The small molecule below binds the protein below.
Small molecule (SMILES): CCN1CCC[C@@H]1CNC(=O)c1cc([N+](=O)[O-])c(N(C)C)cc1OC

Binding-site contacts:
Ligand atom C18 contacts residue TYR337 of chain 1.A at 3.4 Å (hydrophobic).
Ligand atom N7 contacts residue PHE295 of chain 1.A at 3.2 Å (h-bond).
Ligand atom O8 contacts residue PHE295 of chain 1.A at 2.6 Å (h-bond).
Ligand atom N10 contacts residue TRP286 of chain 1.A at 3.4 Å.
Ligand atom C11 contacts residue TRP286 of chain 1.A at 3.8 Å (hydrophobic).
Ligand atom N7 contacts residue ILE294 of chain 1.A at 3.8 Å.
Ligand atom C13 contacts residue GLY121 of chain 1.A at 3.9 Å.
Ligand atom C18 contacts residue TYR341 of chain 1.A at 3.7 Å (hydrophobic).
Ligand atom C15 contacts residue TYR124 of chain 1.A at 3.6 Å (hydrophobic).
Ligand atom C3 contacts residue TYR341 of chain 1.A at 3.4 Å (hydrophobic).
Ligand atom C11 contacts residue SER293 of chain 1.A at 3.7 Å.
Ligand atom O9 contacts residue ILE294 of chain 1.A at 3.4 Å.
Ligand atom C10 contacts residue TYR124 of chain 1.A at 3.3 Å (hydrophobic).
Ligand atom C2 contacts residue TYR341 of chain 1.A at 3.7 Å (hydrophobic).
Ligand atom C14 contacts residue TYR124 of chain 1.A at 3.8 Å (hydrophobic).
Ligand atom C4 contacts residue TYR341 of chain 1.A at 3.7 Å (hydrophobic).
Ligand atom C4 contacts residue TRP286 of chain 1.A at 3.8 Å (hydrophobic).
Ligand atom C2 contacts residue TYR124 of chain 1.A at 3.6 Å (hydrophobic).
Ligand atom C14 contacts residue TYR72 of chain 1.A at 3.5 Å (hydrophobic).
Ligand atom O16 contacts residue PHE338 of chain 1.A at 3.7 Å.
Ligand atom N17 contacts residue TYR124 of chain 1.A at 3.6 Å (h-bond).
Ligand atom O13 contacts residue TYR124 of chain 1.A at 3.2 Å (h-bond).
Ligand atom O9 contacts residue PHE295 of chain 1.A at 3.0 Å (h-bond).
Ligand atom N17 contacts residue TYR341 of chain 1.A at 3.4 Å.
Ligand atom O13 contacts residue ASP74 of chain 1.A at 3.6 Å (salt-bridge).
Ligand atom C06 contacts residue TRP86 of chain 1.A at 3.4 Å (hydrophobic).
Ligand atom O13 contacts residue TYR341 of chain 1.A at 3.2 Å.
Ligand atom C14 contacts residue TYR341 of chain 1.A at 3.5 Å (hydrophobic).
Ligand atom N17 contacts residue ASP74 of chain 1.A at 3.6 Å (salt-bridge).
Ligand atom C3 contacts residue TYR124 of chain 1.A at 3.5 Å (hydrophobic).
Ligand atom C06 contacts residue TYR337 of chain 1.A at 3.2 Å (hydrophobic).
Ligand atom O8 contacts residue ILE294 of chain 1.A at 3.5 Å.
Ligand atom C07 contacts residue TRP86 of chain 1.A at 3.8 Å (hydrophobic).
Ligand atom C14 contacts residue ASP74 of chain 1.A at 3.6 Å.
Ligand atom C13 contacts residue GLY122 of chain 1.A at 3.8 Å.
Ligand atom O8 contacts residue PHE338 of chain 1.A at 3.5 Å.
Ligand atom O9 contacts residue ARG296 of chain 1.A at 3.5 Å (salt-bridge).
Ligand atom C13 contacts residue TYR124 of chain 1.A at 3.8 Å (hydrophobic).
Ligand atom C12 contacts residue TRP286 of chain 1.A at 3.7 Å (hydrophobic).
Ligand atom C5 contacts residue TRP286 of chain 1.A at 3.7 Å (hydrophobic).

Sequence of chain 1.A:
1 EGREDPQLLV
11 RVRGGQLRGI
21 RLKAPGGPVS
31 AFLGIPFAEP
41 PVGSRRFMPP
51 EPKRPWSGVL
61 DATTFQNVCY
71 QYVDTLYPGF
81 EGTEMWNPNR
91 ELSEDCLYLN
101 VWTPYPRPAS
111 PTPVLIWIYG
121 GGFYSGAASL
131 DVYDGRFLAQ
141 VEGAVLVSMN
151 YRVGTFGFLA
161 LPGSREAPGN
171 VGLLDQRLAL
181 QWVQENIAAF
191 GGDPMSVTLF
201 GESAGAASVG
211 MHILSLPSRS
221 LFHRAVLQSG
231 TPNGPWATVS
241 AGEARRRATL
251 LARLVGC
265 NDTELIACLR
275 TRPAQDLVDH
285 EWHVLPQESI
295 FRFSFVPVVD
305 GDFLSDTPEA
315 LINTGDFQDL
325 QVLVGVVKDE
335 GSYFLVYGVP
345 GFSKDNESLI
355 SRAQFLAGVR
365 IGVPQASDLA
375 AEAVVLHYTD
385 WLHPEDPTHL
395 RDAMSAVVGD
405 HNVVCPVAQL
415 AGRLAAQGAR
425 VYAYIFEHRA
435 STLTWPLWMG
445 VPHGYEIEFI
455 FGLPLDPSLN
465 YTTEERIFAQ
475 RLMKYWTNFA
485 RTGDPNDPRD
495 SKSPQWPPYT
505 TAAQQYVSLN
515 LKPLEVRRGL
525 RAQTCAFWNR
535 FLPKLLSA